Sequence of chain 1.B:
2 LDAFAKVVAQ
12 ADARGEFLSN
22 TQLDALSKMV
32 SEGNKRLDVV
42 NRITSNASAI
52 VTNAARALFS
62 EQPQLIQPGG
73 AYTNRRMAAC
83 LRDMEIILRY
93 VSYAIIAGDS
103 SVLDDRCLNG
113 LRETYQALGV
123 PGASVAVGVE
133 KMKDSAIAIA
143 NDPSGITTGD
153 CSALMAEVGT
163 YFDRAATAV

This protein binds this small molecule.
Small molecule (SMILES): C=CC1=C(C)/C(=C/c2[nH]c(/C=C3\N=C(/C=C4\NC(=O)C(C)=C4C=C)C(C)=C3CCC(=O)O)c(CCC(=O)O)c2C)NC1=O

Binding-site contacts:
Ligand atom CMD contacts residue GLN73 of chain 4.A at 3.4 Å.
Ligand atom OC contacts residue THR66 of chain 4.A at 3.4 Å.
Ligand atom CBD contacts residue PRO72 of chain 4.A at 3.2 Å (hydrophobic).
Ligand atom CMC contacts residue VAL59 of chain 4.A at 3.4 Å (hydrophobic).
Ligand atom C2B contacts residue ASN76 of chain 1.B at 3.5 Å.
Ligand atom CAA contacts residue PHE122 of chain 4.A at 3.5 Å (hydrophobic).
Ligand atom C1C contacts residue GLN73 of chain 4.A at 3.5 Å.
Ligand atom CAB contacts residue TYR110 of chain 4.A at 3.3 Å (hydrophobic).
Ligand atom C1C contacts residue TRP128 of chain 4.A at 3.2 Å (hydrophobic).
Ligand atom ND contacts residue ASP87 of chain 4.A at 2.9 Å (salt-bridge).
Ligand atom OC contacts residue ALA75 of chain 4.A at 2.9 Å (h-bond).
Ligand atom OC contacts residue TYR74 of chain 4.A at 3.2 Å.
Ligand atom NB contacts residue ASN76 of chain 1.B at 3.5 Å (h-bond).
Ligand atom C3C contacts residue CYS84 of chain 4.A at 2.9 Å (hydrophobic).
Ligand atom CHD contacts residue TYR129 of chain 4.A at 3.2 Å (hydrophobic).
Ligand atom NA contacts residue ARG86 of chain 4.A at 3.0 Å (salt-bridge).
Ligand atom O1A contacts residue LYS83 of chain 4.A at 2.7 Å (salt-bridge).
Ligand atom CBC contacts residue CYS84 of chain 4.A at 2.9 Å (hydrophobic).
Ligand atom CMD contacts residue PRO72 of chain 4.A at 3.4 Å (hydrophobic).
Ligand atom OC contacts residue GLN73 of chain 4.A at 3.5 Å (h-bond).
Ligand atom NA contacts residue ASP87 of chain 4.A at 2.8 Å (salt-bridge).
Ligand atom C3B contacts residue TYR90 of chain 4.A at 3.3 Å (hydrophobic).
Ligand atom C4A contacts residue ARG86 of chain 4.A at 3.5 Å.
Ligand atom O2A contacts residue ARG86 of chain 4.A at 2.8 Å (salt-bridge).
Ligand atom C1A contacts residue ARG86 of chain 4.A at 3.2 Å.
Ligand atom C2C contacts residue CYS84 of chain 4.A at 3.2 Å (hydrophobic).
Ligand atom CMA contacts residue ASN76 of chain 1.B at 3.4 Å.
Ligand atom CBB contacts residue TYR110 of chain 4.A at 3.4 Å (hydrophobic).
Ligand atom NC contacts residue GLN73 of chain 4.A at 3.0 Å (h-bond).
Ligand atom OB contacts residue THR75 of chain 1.B at 2.9 Å (h-bond).
Ligand atom CMD contacts residue TYR74 of chain 4.A at 3.4 Å (hydrophobic).
Ligand atom CAC contacts residue CYS84 of chain 4.A at 2.3 Å (hydrophobic).
Ligand atom CGD contacts residue PRO72 of chain 4.A at 3.4 Å (hydrophobic).
Ligand atom O2A contacts residue ILE67 of chain 1.B at 3.5 Å.
Ligand atom O2D contacts residue PRO72 of chain 4.A at 3.4 Å.
Ligand atom C4C contacts residue CYS84 of chain 4.A at 3.3 Å (hydrophobic).
Ligand atom O2D contacts residue ARG57 of chain 1.B at 2.9 Å (salt-bridge).
Ligand atom CAD contacts residue PRO72 of chain 4.A at 3.1 Å (hydrophobic).
Ligand atom C4B contacts residue ASN76 of chain 1.B at 3.2 Å.
Ligand atom CMA contacts residue ILE118 of chain 4.A at 3.5 Å (hydrophobic).

Sequence of chain 4.A:
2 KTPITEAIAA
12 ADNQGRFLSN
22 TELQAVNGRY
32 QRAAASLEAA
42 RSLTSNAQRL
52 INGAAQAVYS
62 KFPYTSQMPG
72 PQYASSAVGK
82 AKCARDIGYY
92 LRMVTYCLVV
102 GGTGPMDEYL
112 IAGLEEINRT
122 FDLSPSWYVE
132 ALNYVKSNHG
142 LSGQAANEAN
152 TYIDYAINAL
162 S